This small molecule binds to this protein.
Small molecule (SMILES): CC[C@H](C)[C@@H](CO)NC(=O)[C@@H]1CCCN1C(=O)[C@H](CCC(=O)O)NC(=O)[C@@H](N)C(C)C

Binding-site contacts:
Ligand atom CG1 contacts residue SER188 of chain 1.B at 3.5 Å.
Ligand atom CD1 contacts residue CYS184 of chain 1.B at 3.3 Å (hydrophobic).
Ligand atom CB contacts residue SER188 of chain 1.B at 3.4 Å.
Ligand atom N contacts residue HIS45 of chain 1.B at 3.7 Å.
Ligand atom CG2 contacts residue GLN185 of chain 1.B at 3.5 Å.
Ligand atom C contacts residue VAL209 of chain 1.B at 3.7 Å (hydrophobic).
Ligand atom CB contacts residue PHE208 of chain 1.B at 3.4 Å (hydrophobic).
Ligand atom CA contacts residue VAL209 of chain 1.B at 3.7 Å (hydrophobic).
Ligand atom CA contacts residue SER207 of chain 1.B at 3.4 Å.
Ligand atom CG1 contacts residue TRP164 of chain 1.B at 3.5 Å (hydrophobic).
Ligand atom O contacts residue CYS184 of chain 1.B at 3.6 Å (h-bond).
Ligand atom N contacts residue SER207 of chain 1.B at 3.0 Å (h-bond).
Ligand atom CD1 contacts residue THR206 of chain 1.B at 3.5 Å.
Ligand atom N contacts residue VAL209 of chain 1.B at 2.8 Å (h-bond).
Ligand atom C contacts residue SER207 of chain 1.B at 3.7 Å.
Ligand atom CB contacts residue CYS184 of chain 1.B at 3.4 Å (hydrophobic).
Ligand atom CG2 contacts residue CYS184 of chain 1.B at 3.7 Å (hydrophobic).
Ligand atom CG2 contacts residue VAL209 of chain 1.B at 3.3 Å (hydrophobic).
Ligand atom C contacts residue HIS45 of chain 1.B at 3.8 Å.
Ligand atom N contacts residue SER188 of chain 1.B at 2.8 Å (h-bond).
Ligand atom CD1 contacts residue GLY183 of chain 1.B at 3.4 Å.
Ligand atom O contacts residue GLY186 of chain 1.B at 2.7 Å (h-bond).
Ligand atom CG1 contacts residue PHE208 of chain 1.B at 3.5 Å (hydrophobic).
Ligand atom CA contacts residue SER188 of chain 1.B at 2.4 Å.
Ligand atom CB contacts residue HIS45 of chain 1.B at 3.6 Å.
Ligand atom CB contacts residue VAL209 of chain 1.B at 3.7 Å (hydrophobic).
Ligand atom O contacts residue PHE208 of chain 1.B at 3.3 Å.
Ligand atom CG contacts residue SER210 of chain 1.B at 3.7 Å.
Ligand atom O contacts residue VAL209 of chain 1.B at 2.9 Å (h-bond).
Ligand atom CD1 contacts residue VAL209 of chain 1.B at 3.5 Å (hydrophobic).
Ligand atom C contacts residue SER188 of chain 1.B at 1.3 Å.
Ligand atom CB contacts residue GLN185 of chain 1.B at 3.5 Å.
Ligand atom CG contacts residue ARG211 of chain 1.B at 3.8 Å.
Ligand atom CA contacts residue VAL209 of chain 1.B at 3.6 Å (hydrophobic).
Ligand atom O contacts residue GLN185 of chain 1.B at 3.4 Å.
Ligand atom O contacts residue SER188 of chain 1.B at 2.3 Å (h-bond).
Ligand atom CG1 contacts residue THR167 of chain 1.B at 3.5 Å.
Ligand atom CG contacts residue VAL88 of chain 1.B at 3.6 Å (hydrophobic).
Ligand atom CG1 contacts residue THR206 of chain 1.B at 3.8 Å.
Ligand atom O contacts residue ASP187 of chain 1.B at 3.3 Å (salt-bridge).

Sequence of chain 1.B:
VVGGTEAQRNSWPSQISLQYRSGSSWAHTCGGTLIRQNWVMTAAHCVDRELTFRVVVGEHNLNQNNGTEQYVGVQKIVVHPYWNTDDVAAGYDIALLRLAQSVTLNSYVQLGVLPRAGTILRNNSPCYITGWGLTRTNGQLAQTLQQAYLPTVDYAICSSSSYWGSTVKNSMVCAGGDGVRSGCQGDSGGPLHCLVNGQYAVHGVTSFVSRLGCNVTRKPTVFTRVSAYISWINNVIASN